Binding-site contacts:
Ligand atom C25 contacts residue SER220 of chain 1.A at 3.4 Å.
Ligand atom C3 contacts residue PHE283 of chain 1.A at 3.4 Å (hydrophobic).
Ligand atom O26 contacts residue PHE219 of chain 1.A at 3.3 Å (h-bond).
Ligand atom N14 contacts residue TYR276 of chain 1.A at 3.8 Å.
Ligand atom N12 contacts residue LYS279 of chain 1.A at 3.2 Å (salt-bridge).
Ligand atom C1 contacts residue ILE226 of chain 1.A at 3.7 Å (hydrophobic).
Ligand atom O21 contacts residue LYS202 of chain 1.A at 3.2 Å.
Ligand atom N12 contacts residue LYS59 of chain 1.A at 3.9 Å.
Ligand atom C28 contacts residue PHE219 of chain 1.A at 3.8 Å (hydrophobic).
Ligand atom C3 contacts residue PHE324 of chain 1.A at 3.9 Å (hydrophobic).
Ligand atom C6 contacts residue PHE324 of chain 1.A at 3.7 Å (hydrophobic).
Ligand atom C17 contacts residue TYR276 of chain 1.A at 3.4 Å (hydrophobic).
Ligand atom C8 contacts residue PHE324 of chain 1.A at 3.4 Å (hydrophobic).
Ligand atom C23 contacts residue SER220 of chain 1.A at 3.8 Å.
Ligand atom C11 contacts residue TYR276 of chain 1.A at 3.5 Å (hydrophobic).
Ligand atom C7 contacts residue PHE324 of chain 1.A at 3.5 Å (hydrophobic).
Ligand atom C8 contacts residue ILE222 of chain 1.A at 3.8 Å (hydrophobic).
Ligand atom C1 contacts residue TYR323 of chain 1.A at 3.7 Å (hydrophobic).
Ligand atom C13 contacts residue TYR276 of chain 1.A at 3.8 Å (hydrophobic).
Ligand atom C8 contacts residue GLU223 of chain 1.A at 3.5 Å.
Ligand atom N18 contacts residue ARG216 of chain 1.A at 3.6 Å.
Ligand atom C2 contacts residue PHE324 of chain 1.A at 3.7 Å (hydrophobic).
Ligand atom C1 contacts residue PHE283 of chain 1.A at 3.8 Å (hydrophobic).
Ligand atom C28 contacts residue TYR276 of chain 1.A at 3.9 Å (hydrophobic).
Ligand atom N12 contacts residue TYR276 of chain 1.A at 3.7 Å.
Ligand atom C28 contacts residue SER220 of chain 1.A at 3.5 Å.
Ligand atom C7 contacts residue PHE219 of chain 1.A at 3.6 Å (hydrophobic).
Ligand atom O27 contacts residue SER218 of chain 1.A at 2.7 Å (h-bond).
Ligand atom CL5 contacts residue THR280 of chain 1.A at 3.2 Å.
Ligand atom O27 contacts residue PHE219 of chain 1.A at 3.4 Å (h-bond).
Ligand atom C25 contacts residue SER218 of chain 1.A at 3.8 Å.
Ligand atom C4 contacts residue PHE324 of chain 1.A at 3.9 Å (hydrophobic).
Ligand atom C24 contacts residue TYR276 of chain 1.A at 3.6 Å (hydrophobic).
Ligand atom O21 contacts residue PRO146 of chain 1.A at 3.9 Å.
Ligand atom C23 contacts residue TYR276 of chain 1.A at 3.5 Å (hydrophobic).
Ligand atom O26 contacts residue TYR276 of chain 1.A at 3.8 Å.
Ligand atom C7 contacts residue GLU223 of chain 1.A at 3.5 Å.
Ligand atom O27 contacts residue SER220 of chain 1.A at 3.3 Å (h-bond).
Ligand atom C25 contacts residue PHE219 of chain 1.A at 3.5 Å (hydrophobic).
Ligand atom C24 contacts residue SER220 of chain 1.A at 3.5 Å.

The small molecule below binds the protein below.
Small molecule (SMILES): Cc1ccc(-c2cc(C(=O)O)c3c(c2)ncn3CCCNS(C)(=O)=O)c(Cl)c1

Sequence of chain 1.A:
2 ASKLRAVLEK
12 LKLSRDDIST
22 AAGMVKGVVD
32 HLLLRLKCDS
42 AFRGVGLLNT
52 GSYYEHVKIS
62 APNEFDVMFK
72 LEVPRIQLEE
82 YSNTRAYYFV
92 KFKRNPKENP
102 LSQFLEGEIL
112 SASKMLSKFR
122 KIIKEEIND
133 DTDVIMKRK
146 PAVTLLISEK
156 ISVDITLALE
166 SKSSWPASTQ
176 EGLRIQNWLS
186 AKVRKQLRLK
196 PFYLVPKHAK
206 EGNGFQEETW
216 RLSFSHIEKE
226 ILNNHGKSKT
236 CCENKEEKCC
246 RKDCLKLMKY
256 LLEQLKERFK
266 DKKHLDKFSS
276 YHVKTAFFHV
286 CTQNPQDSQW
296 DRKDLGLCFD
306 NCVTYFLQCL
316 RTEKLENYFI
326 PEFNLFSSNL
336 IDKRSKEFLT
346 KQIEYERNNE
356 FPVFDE